A protein and the small-molecule ligand that binds it are described below.
Small molecule (SMILES): CCCC(=O)O

Binding-site contacts:
Ligand atom C3 contacts residue MET302 of chain 1.A at 4.4 Å (hydrophobic).
Ligand atom O1 contacts residue HIS363 of chain 1.A at 4.0 Å.
Ligand atom C1 contacts residue PHE299 of chain 1.A at 4.4 Å (hydrophobic).
Ligand atom C1 contacts residue VAL364 of chain 1.A at 4.4 Å (hydrophobic).
Ligand atom O1 contacts residue LEA1 of chain 1.H at 2.9 Å (h-bond).
Ligand atom O2 contacts residue 6NA1 of chain 1.E at 3.2 Å (h-bond).
Ligand atom O2 contacts residue LEA1 of chain 1.H at 3.8 Å.
Ligand atom C4 contacts residue LEU32 of chain 1.A at 4.5 Å (hydrophobic).
Ligand atom O2 contacts residue VAL323 of chain 1.A at 4.4 Å.
Ligand atom C4 contacts residue LEA1 of chain 1.H at 3.5 Å.
Ligand atom C4 contacts residue 6NA1 of chain 1.E at 4.4 Å.
Ligand atom O2 contacts residue LEU32 of chain 1.A at 4.2 Å.
Ligand atom O1 contacts residue VAL364 of chain 1.A at 4.0 Å.

Sequence of chain 1.A:
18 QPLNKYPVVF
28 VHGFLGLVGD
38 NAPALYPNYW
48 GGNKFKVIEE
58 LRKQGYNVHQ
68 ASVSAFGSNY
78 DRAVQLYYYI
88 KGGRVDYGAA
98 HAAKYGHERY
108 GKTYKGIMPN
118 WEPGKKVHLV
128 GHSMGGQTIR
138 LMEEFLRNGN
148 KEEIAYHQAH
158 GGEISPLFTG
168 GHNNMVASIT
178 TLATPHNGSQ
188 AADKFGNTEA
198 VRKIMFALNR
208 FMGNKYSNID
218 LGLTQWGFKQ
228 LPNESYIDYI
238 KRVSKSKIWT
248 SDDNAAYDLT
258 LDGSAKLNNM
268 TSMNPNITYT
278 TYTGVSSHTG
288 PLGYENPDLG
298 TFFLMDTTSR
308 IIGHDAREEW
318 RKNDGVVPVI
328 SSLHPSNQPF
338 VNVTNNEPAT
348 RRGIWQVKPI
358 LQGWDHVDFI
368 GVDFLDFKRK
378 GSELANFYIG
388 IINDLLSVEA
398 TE